Sequence of chain 1.B:
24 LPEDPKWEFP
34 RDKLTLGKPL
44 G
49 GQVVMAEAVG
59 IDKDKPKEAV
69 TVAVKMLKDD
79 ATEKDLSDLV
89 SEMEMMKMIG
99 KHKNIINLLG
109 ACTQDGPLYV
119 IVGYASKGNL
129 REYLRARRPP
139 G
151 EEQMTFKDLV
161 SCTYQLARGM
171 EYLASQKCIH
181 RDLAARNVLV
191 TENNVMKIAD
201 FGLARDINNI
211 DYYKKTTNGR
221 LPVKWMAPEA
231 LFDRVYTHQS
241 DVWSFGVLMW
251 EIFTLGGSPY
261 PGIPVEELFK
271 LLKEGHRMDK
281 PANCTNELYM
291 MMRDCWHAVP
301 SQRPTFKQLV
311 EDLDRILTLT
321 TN

Binding-site contacts:
Ligand atom C6 contacts residue ALA71 of chain 1.B at 3.6 Å (hydrophobic).
Ligand atom N6 contacts residue GLY121 of chain 1.B at 2.8 Å (h-bond).
Ligand atom O2A contacts residue ASN187 of chain 1.B at 3.4 Å (h-bond).
Ligand atom O3A contacts residue MG1 of chain 1.J at 3.5 Å.
Ligand atom N6 contacts residue ALA71 of chain 1.B at 3.3 Å.
Ligand atom N1 contacts residue TYR122 of chain 1.B at 3.7 Å.
Ligand atom O4' contacts residue GLY44 of chain 1.B at 3.4 Å.
Ligand atom O3' contacts residue ASN127 of chain 1.B at 2.9 Å (h-bond).
Ligand atom O1A contacts residue LYS73 of chain 1.B at 2.8 Å (salt-bridge).
Ligand atom N1 contacts residue ALA123 of chain 1.B at 3.0 Å (h-bond).
Ligand atom PA contacts residue MG1 of chain 1.J at 3.4 Å.
Ligand atom C6 contacts residue LEU189 of chain 1.B at 3.6 Å (hydrophobic).
Ligand atom C3B contacts residue MG1 of chain 1.K at 3.5 Å.
Ligand atom C8 contacts residue VAL51 of chain 1.B at 3.7 Å (hydrophobic).
Ligand atom PG contacts residue MG1 of chain 1.K at 3.4 Å.
Ligand atom O2' contacts residue GLY44 of chain 1.B at 3.7 Å.
Ligand atom O2A contacts residue MG1 of chain 1.J at 2.3 Å.
Ligand atom C5 contacts residue LEU189 of chain 1.B at 3.6 Å (hydrophobic).
Ligand atom O1G contacts residue MG1 of chain 1.K at 2.3 Å.
Ligand atom O1G contacts residue MG1 of chain 1.J at 3.5 Å.
Ligand atom C2 contacts residue ALA123 of chain 1.B at 3.3 Å (hydrophobic).
Ligand atom N6 contacts residue VAL120 of chain 1.B at 3.7 Å.
Ligand atom O2B contacts residue LYS73 of chain 1.B at 3.7 Å.
Ligand atom O1B contacts residue MG1 of chain 1.K at 2.3 Å.
Ligand atom PB contacts residue LYS73 of chain 1.B at 3.7 Å.
Ligand atom O3' contacts residue ARG186 of chain 1.B at 3.4 Å (salt-bridge).
Ligand atom N6 contacts residue LEU189 of chain 1.B at 3.6 Å.
Ligand atom O2B contacts residue GLY49 of chain 1.B at 3.6 Å (h-bond).
Ligand atom O2A contacts residue ASP200 of chain 1.B at 3.2 Å (salt-bridge).
Ligand atom O2G contacts residue ASP200 of chain 1.B at 3.6 Å (salt-bridge).
Ligand atom N7 contacts residue LEU189 of chain 1.B at 3.8 Å.
Ligand atom C1' contacts residue GLY44 of chain 1.B at 3.7 Å.
Ligand atom O2' contacts residue ASN127 of chain 1.B at 3.0 Å (h-bond).
Ligand atom C4' contacts residue GLY44 of chain 1.B at 3.7 Å.
Ligand atom O2G contacts residue MG1 of chain 1.J at 2.3 Å.
Ligand atom O1G contacts residue ASP200 of chain 1.B at 3.3 Å (salt-bridge).
Ligand atom O1B contacts residue LYS73 of chain 1.B at 2.8 Å (salt-bridge).
Ligand atom PG contacts residue MG1 of chain 1.J at 3.4 Å.
Ligand atom PB contacts residue MG1 of chain 1.K at 3.4 Å.
Ligand atom O1B contacts residue ASP200 of chain 1.B at 3.3 Å (salt-bridge).

A protein and the small-molecule ligand that binds it are described below.
Small molecule (SMILES): Nc1ncnc2c1ncn2[C@@H]1O[C@H](CO[P](=O)(O)O[P](=O)(O)CP(=O)(O)O)[C@@H](O)[C@H]1O